Sequence of chain 1.N:
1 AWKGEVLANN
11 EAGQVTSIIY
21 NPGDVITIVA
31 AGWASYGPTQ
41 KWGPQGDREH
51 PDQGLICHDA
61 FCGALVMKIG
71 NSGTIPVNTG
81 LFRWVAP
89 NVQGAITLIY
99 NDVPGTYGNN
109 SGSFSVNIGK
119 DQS

This small molecule binds to this protein.
Small molecule (SMILES): OC[C@H]1O[C@H](O[C@H]2[C@@H](O)[C@@H](CO)OC[C@@H]2O)[C@H](O)[C@@H](O)[C@H]1O

Binding-site contacts:
Ligand atom O4 contacts residue TYR36 of chain 1.N at 2.8 Å (h-bond).
Ligand atom C1 contacts residue TYR36 of chain 1.N at 3.9 Å (hydrophobic).
Ligand atom C4 contacts residue CA1 of chain 1.TB at 3.3 Å.
Ligand atom C3 contacts residue TYR36 of chain 1.N at 3.7 Å (hydrophobic).
Ligand atom C2 contacts residue BGC1 of chain 1.UB at 2.6 Å.
Ligand atom O2 contacts residue HIS50 of chain 1.N at 3.0 Å.
Ligand atom C6 contacts residue ASP100 of chain 1.N at 3.5 Å.
Ligand atom O5 contacts residue BGC1 of chain 1.UB at 2.3 Å (h-bond).
Ligand atom C4 contacts residue ASP100 of chain 1.N at 3.4 Å.
Ligand atom O5 contacts residue TYR36 of chain 1.N at 3.5 Å.
Ligand atom C2 contacts residue GLN53 of chain 1.N at 3.4 Å.
Ligand atom C2 contacts residue ASN107 of chain 1.N at 3.6 Å.
Ligand atom C3 contacts residue ASN107 of chain 1.N at 3.8 Å.
Ligand atom O6 contacts residue HIS50 of chain 1.N at 2.7 Å (h-bond).
Ligand atom O3 contacts residue THR104 of chain 1.N at 3.3 Å (h-bond).
Ligand atom O4 contacts residue ASP100 of chain 1.N at 2.7 Å (salt-bridge).
Ligand atom O2 contacts residue TYR36 of chain 1.N at 3.9 Å.
Ligand atom O3 contacts residue CA1 of chain 1.TB at 2.4 Å.
Ligand atom O4 contacts residue THR104 of chain 1.N at 3.4 Å (h-bond).
Ligand atom C2 contacts residue CA1 of chain 1.TB at 3.8 Å.
Ligand atom O6 contacts residue GLN53 of chain 1.N at 2.8 Å (h-bond).
Ligand atom C3 contacts residue CA1 of chain 1.TB at 3.3 Å.
Ligand atom O5 contacts residue HIS50 of chain 1.N at 3.4 Å (h-bond).
Ligand atom O2 contacts residue ASN107 of chain 1.N at 2.8 Å (h-bond).
Ligand atom C1 contacts residue BGC1 of chain 1.UB at 1.6 Å.
Ligand atom C5 contacts residue GLN53 of chain 1.N at 4.0 Å.
Ligand atom O4 contacts residue CA1 of chain 1.TB at 2.4 Å.
Ligand atom C2 contacts residue TYR36 of chain 1.N at 3.2 Å (hydrophobic).
Ligand atom C5 contacts residue BGC1 of chain 1.UB at 3.6 Å.
Ligand atom C6 contacts residue GLN53 of chain 1.N at 3.8 Å.
Ligand atom C4 contacts residue THR104 of chain 1.N at 3.4 Å.
Ligand atom O2 contacts residue BGC1 of chain 1.UB at 2.9 Å (h-bond).
Ligand atom O3 contacts residue TYR36 of chain 1.N at 3.4 Å (h-bond).
Ligand atom O3 contacts residue ASN107 of chain 1.N at 2.8 Å (h-bond).
Ligand atom C5 contacts residue ASP100 of chain 1.N at 4.0 Å.
Ligand atom C4 contacts residue TYR36 of chain 1.N at 3.9 Å (hydrophobic).
Ligand atom C6 contacts residue HIS50 of chain 1.N at 3.6 Å.
Ligand atom C3 contacts residue BGC1 of chain 1.UB at 3.9 Å.
Ligand atom C6 contacts residue VAL101 of chain 1.N at 3.6 Å (hydrophobic).
Ligand atom O2 contacts residue GLN53 of chain 1.N at 2.6 Å (h-bond).